The protein below binds the small molecule below.
Small molecule (SMILES): OC[C@H]1O[C@H](O)[C@H](O)[C@@H](O)[C@@H]1O

Sequence of chain 1.A:
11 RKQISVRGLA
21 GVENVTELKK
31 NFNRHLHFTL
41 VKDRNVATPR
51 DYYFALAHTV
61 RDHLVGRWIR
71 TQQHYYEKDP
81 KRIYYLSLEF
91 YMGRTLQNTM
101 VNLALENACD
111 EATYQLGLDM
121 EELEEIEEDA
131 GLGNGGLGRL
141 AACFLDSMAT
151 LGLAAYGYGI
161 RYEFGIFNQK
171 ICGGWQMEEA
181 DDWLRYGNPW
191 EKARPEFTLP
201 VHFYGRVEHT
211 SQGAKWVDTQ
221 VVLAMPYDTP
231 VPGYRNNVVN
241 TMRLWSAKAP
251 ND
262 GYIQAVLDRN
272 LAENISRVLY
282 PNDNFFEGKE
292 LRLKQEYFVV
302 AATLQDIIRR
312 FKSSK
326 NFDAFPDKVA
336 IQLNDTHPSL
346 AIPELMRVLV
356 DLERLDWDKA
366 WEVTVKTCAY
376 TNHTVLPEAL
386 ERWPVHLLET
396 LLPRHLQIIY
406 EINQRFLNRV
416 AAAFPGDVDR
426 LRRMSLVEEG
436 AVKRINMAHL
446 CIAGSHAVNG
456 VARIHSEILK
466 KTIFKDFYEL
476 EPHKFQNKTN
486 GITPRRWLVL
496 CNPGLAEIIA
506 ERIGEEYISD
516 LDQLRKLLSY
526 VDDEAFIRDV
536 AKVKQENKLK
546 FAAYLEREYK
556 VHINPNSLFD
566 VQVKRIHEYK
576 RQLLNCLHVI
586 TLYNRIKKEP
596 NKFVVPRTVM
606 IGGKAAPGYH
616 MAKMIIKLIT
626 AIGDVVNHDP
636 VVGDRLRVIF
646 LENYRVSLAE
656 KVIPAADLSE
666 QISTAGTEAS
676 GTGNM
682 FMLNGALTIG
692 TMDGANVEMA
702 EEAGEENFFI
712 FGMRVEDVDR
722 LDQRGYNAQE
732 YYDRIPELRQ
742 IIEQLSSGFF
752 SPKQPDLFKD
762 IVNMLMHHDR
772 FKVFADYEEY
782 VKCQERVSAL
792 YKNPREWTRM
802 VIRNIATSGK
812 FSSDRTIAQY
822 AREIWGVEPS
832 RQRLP

Binding-site contacts:
Ligand atom O6 contacts residue LEU140 of chain 1.A at 3.6 Å.
Ligand atom O1 contacts residue LEU137 of chain 1.A at 3.3 Å (h-bond).
Ligand atom C5 contacts residue GLY136 of chain 1.A at 3.6 Å.
Ligand atom O2 contacts residue ASN285 of chain 1.A at 3.0 Å (h-bond).
Ligand atom O3 contacts residue SER675 of chain 1.A at 3.1 Å (h-bond).
Ligand atom C2 contacts residue GLU673 of chain 1.A at 3.9 Å.
Ligand atom O6 contacts residue ASN485 of chain 1.A at 2.8 Å (h-bond).
Ligand atom O2 contacts residue HIS378 of chain 1.A at 3.9 Å.
Ligand atom O4 contacts residue ASN485 of chain 1.A at 3.2 Å (h-bond).
Ligand atom O2 contacts residue TYR574 of chain 1.A at 3.1 Å (h-bond).
Ligand atom O4 contacts residue SER675 of chain 1.A at 3.6 Å.
Ligand atom O5 contacts residue GLY136 of chain 1.A at 4.0 Å.
Ligand atom O3 contacts residue GLY676 of chain 1.A at 3.1 Å (h-bond).
Ligand atom O6 contacts residue HIS378 of chain 1.A at 2.7 Å (h-bond).
Ligand atom C6 contacts residue HIS378 of chain 1.A at 3.5 Å.
Ligand atom O6 contacts residue VAL456 of chain 1.A at 3.6 Å.
Ligand atom C6 contacts residue GLY136 of chain 1.A at 3.7 Å.
Ligand atom C6 contacts residue LEU137 of chain 1.A at 3.8 Å (hydrophobic).
Ligand atom C2 contacts residue ASN285 of chain 1.A at 4.1 Å.
Ligand atom C6 contacts residue LEU140 of chain 1.A at 3.8 Å (hydrophobic).
Ligand atom C4 contacts residue GLY676 of chain 1.A at 3.8 Å.
Ligand atom C3 contacts residue GLU673 of chain 1.A at 3.4 Å.
Ligand atom O1 contacts residue ASN285 of chain 1.A at 4.0 Å.
Ligand atom O5 contacts residue HIS378 of chain 1.A at 3.6 Å (h-bond).
Ligand atom C5 contacts residue ASN485 of chain 1.A at 4.1 Å.
Ligand atom C3 contacts residue GLY676 of chain 1.A at 3.8 Å.
Ligand atom C6 contacts residue ASN485 of chain 1.A at 3.2 Å.
Ligand atom O3 contacts residue ALA674 of chain 1.A at 3.4 Å (h-bond).
Ligand atom C2 contacts residue HIS378 of chain 1.A at 3.4 Å.
Ligand atom O1 contacts residue GLY136 of chain 1.A at 3.5 Å.
Ligand atom O5 contacts residue LEU137 of chain 1.A at 3.4 Å (h-bond).
Ligand atom O2 contacts residue GLU673 of chain 1.A at 3.2 Å (salt-bridge).
Ligand atom C1 contacts residue HIS378 of chain 1.A at 4.0 Å.
Ligand atom O4 contacts residue GLY676 of chain 1.A at 2.9 Å (h-bond).
Ligand atom O3 contacts residue GLU673 of chain 1.A at 2.7 Å (salt-bridge).
Ligand atom C1 contacts residue LEU137 of chain 1.A at 3.9 Å (hydrophobic).
Ligand atom C5 contacts residue HIS378 of chain 1.A at 4.1 Å.
Ligand atom C4 contacts residue ASN485 of chain 1.A at 3.8 Å.
Ligand atom O4 contacts residue THR677 of chain 1.A at 4.0 Å.
Ligand atom C5 contacts residue LEU137 of chain 1.A at 3.6 Å (hydrophobic).